Sequence of chain 1.A:
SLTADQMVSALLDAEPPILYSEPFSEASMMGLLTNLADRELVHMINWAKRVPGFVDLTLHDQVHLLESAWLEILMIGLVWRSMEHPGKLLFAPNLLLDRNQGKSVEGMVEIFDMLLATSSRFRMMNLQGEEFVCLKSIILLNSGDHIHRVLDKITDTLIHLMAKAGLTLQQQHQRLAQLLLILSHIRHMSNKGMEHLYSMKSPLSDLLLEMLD

A small-molecule ligand and the protein it binds are described below.
Small molecule (SMILES): CC/C(=C(\c1ccc(O)cc1)c1ccc(OCCN(C)C)cc1)c1ccccc1

Binding-site contacts:
Ligand atom C22 contacts residue LEU92 of chain 1.A at 4.0 Å (hydrophobic).
Ligand atom N24 contacts residue THR55 of chain 1.A at 3.9 Å.
Ligand atom O4 contacts residue GLU61 of chain 1.A at 2.4 Å (salt-bridge).
Ligand atom C3 contacts residue ALA58 of chain 1.A at 3.7 Å (hydrophobic).
Ligand atom C2 contacts residue LEU54 of chain 1.A at 3.5 Å (hydrophobic).
Ligand atom C21 contacts residue ALA58 of chain 1.A at 3.6 Å (hydrophobic).
Ligand atom C19 contacts residue LEU233 of chain 1.A at 4.0 Å (hydrophobic).
Ligand atom O20 contacts residue THR55 of chain 1.A at 3.9 Å.
Ligand atom C23 contacts residue ALA58 of chain 1.A at 4.1 Å (hydrophobic).
Ligand atom C22 contacts residue ALA58 of chain 1.A at 3.8 Å (hydrophobic).
Ligand atom C14 contacts residue LEU233 of chain 1.A at 3.9 Å (hydrophobic).
Ligand atom C15 contacts residue LEU233 of chain 1.A at 3.6 Å (hydrophobic).
Ligand atom O4 contacts residue LEU95 of chain 1.A at 3.9 Å.
Ligand atom C19 contacts residue THR55 of chain 1.A at 3.6 Å.
Ligand atom C5 contacts residue LEU95 of chain 1.A at 3.9 Å (hydrophobic).
Ligand atom C7 contacts residue LEU54 of chain 1.A at 3.8 Å (hydrophobic).
Ligand atom C20 contacts residue ALA58 of chain 1.A at 4.0 Å (hydrophobic).
Ligand atom C23 contacts residue ASP59 of chain 1.A at 4.0 Å.
Ligand atom C18 contacts residue LEU54 of chain 1.A at 3.5 Å (hydrophobic).
Ligand atom C25 contacts residue ASP59 of chain 1.A at 3.5 Å.
Ligand atom C13 contacts residue HIS232 of chain 1.A at 3.9 Å.
Ligand atom C15 contacts residue GLY229 of chain 1.A at 3.7 Å.
Ligand atom C3 contacts residue GLU61 of chain 1.A at 3.5 Å.
Ligand atom C23 contacts residue THR55 of chain 1.A at 4.0 Å.
Ligand atom O4 contacts residue ARG102 of chain 1.A at 3.7 Å.
Ligand atom C24 contacts residue ASP59 of chain 1.A at 4.0 Å.
Ligand atom C23 contacts residue TRP91 of chain 1.A at 4.1 Å (hydrophobic).
Ligand atom C9 contacts residue LEU54 of chain 1.A at 3.9 Å (hydrophobic).
Ligand atom O20 contacts residue LEU233 of chain 1.A at 3.9 Å.
Ligand atom C4 contacts residue GLU61 of chain 1.A at 3.4 Å.
Ligand atom C6 contacts residue PHE112 of chain 1.A at 4.1 Å (hydrophobic).
Ligand atom C24 contacts residue TRP91 of chain 1.A at 3.8 Å (hydrophobic).
Ligand atom C2 contacts residue ALA58 of chain 1.A at 3.7 Å (hydrophobic).
Ligand atom C21 contacts residue TRP91 of chain 1.A at 3.8 Å (hydrophobic).
Ligand atom C10 contacts residue LEU136 of chain 1.A at 3.6 Å (hydrophobic).
Ligand atom C3 contacts residue LEU54 of chain 1.A at 3.9 Å (hydrophobic).
Ligand atom C20 contacts residue LEU233 of chain 1.A at 4.0 Å (hydrophobic).
Ligand atom C13 contacts residue MET51 of chain 1.A at 3.9 Å (hydrophobic).
Ligand atom C9 contacts residue PHE112 of chain 1.A at 3.6 Å (hydrophobic).
Ligand atom C14 contacts residue HIS232 of chain 1.A at 3.5 Å.